Sequence of chain 55.K:
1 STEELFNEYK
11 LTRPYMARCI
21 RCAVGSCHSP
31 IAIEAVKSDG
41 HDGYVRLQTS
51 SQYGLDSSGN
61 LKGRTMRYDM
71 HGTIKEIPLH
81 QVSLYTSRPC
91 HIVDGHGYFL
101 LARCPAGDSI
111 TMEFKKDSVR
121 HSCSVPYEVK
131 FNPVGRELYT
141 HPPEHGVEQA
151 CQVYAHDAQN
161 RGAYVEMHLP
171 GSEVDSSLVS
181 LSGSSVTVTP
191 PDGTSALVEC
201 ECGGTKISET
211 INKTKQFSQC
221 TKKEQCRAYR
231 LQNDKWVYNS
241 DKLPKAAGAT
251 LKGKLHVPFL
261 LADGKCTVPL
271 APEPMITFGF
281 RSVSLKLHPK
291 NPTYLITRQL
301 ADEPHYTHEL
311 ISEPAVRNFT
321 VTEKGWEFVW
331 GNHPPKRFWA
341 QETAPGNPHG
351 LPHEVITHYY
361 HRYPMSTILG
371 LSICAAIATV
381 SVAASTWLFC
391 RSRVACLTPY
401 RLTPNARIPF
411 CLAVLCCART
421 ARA

A small-molecule ligand and the protein it binds are described below.
Small molecule (SMILES): CC(=O)N[C@@H]1[C@@H](O)[C@H](O)[C@@H](CO)O[C@H]1O

Binding-site contacts:
Ligand atom O4 contacts residue ASN318 of chain 55.K at 4.5 Å.
Ligand atom O6 contacts residue ASN318 of chain 55.K at 3.0 Å (h-bond).
Ligand atom C6 contacts residue SER284 of chain 55.K at 3.4 Å.
Ligand atom C6 contacts residue ASN318 of chain 55.K at 3.2 Å.
Ligand atom O6 contacts residue SER284 of chain 55.K at 2.9 Å (h-bond).